Binding-site contacts:
Ligand atom O5 contacts residue TRP155 of chain 1.B at 4.2 Å.
Ligand atom C8 contacts residue VAL247 of chain 1.B at 4.4 Å (hydrophobic).
Ligand atom C6 contacts residue TRP155 of chain 1.B at 4.1 Å (hydrophobic).
Ligand atom O7 contacts residue ASN249 of chain 1.B at 3.5 Å (h-bond).
Ligand atom C5 contacts residue TRP155 of chain 1.B at 3.8 Å (hydrophobic).
Ligand atom N2 contacts residue ASN249 of chain 1.B at 3.3 Å (h-bond).
Ligand atom C8 contacts residue ASN249 of chain 1.B at 4.3 Å.
Ligand atom C1 contacts residue TRP155 of chain 1.B at 3.9 Å (hydrophobic).
Ligand atom O4 contacts residue TRP155 of chain 1.B at 4.2 Å.
Ligand atom C3 contacts residue TRP155 of chain 1.B at 4.3 Å (hydrophobic).
Ligand atom C7 contacts residue ASN249 of chain 1.B at 3.6 Å.
Ligand atom C4 contacts residue TRP155 of chain 1.B at 4.5 Å (hydrophobic).
Ligand atom C1 contacts residue ASN249 of chain 1.B at 1.5 Å.
Ligand atom O5 contacts residue ASN249 of chain 1.B at 2.4 Å (h-bond).
Ligand atom C2 contacts residue ASN249 of chain 1.B at 2.7 Å.
Ligand atom C4 contacts residue ASN249 of chain 1.B at 4.4 Å.
Ligand atom C3 contacts residue ASN249 of chain 1.B at 4.0 Å.
Ligand atom C5 contacts residue ASN249 of chain 1.B at 3.7 Å.

Sequence of chain 1.B:
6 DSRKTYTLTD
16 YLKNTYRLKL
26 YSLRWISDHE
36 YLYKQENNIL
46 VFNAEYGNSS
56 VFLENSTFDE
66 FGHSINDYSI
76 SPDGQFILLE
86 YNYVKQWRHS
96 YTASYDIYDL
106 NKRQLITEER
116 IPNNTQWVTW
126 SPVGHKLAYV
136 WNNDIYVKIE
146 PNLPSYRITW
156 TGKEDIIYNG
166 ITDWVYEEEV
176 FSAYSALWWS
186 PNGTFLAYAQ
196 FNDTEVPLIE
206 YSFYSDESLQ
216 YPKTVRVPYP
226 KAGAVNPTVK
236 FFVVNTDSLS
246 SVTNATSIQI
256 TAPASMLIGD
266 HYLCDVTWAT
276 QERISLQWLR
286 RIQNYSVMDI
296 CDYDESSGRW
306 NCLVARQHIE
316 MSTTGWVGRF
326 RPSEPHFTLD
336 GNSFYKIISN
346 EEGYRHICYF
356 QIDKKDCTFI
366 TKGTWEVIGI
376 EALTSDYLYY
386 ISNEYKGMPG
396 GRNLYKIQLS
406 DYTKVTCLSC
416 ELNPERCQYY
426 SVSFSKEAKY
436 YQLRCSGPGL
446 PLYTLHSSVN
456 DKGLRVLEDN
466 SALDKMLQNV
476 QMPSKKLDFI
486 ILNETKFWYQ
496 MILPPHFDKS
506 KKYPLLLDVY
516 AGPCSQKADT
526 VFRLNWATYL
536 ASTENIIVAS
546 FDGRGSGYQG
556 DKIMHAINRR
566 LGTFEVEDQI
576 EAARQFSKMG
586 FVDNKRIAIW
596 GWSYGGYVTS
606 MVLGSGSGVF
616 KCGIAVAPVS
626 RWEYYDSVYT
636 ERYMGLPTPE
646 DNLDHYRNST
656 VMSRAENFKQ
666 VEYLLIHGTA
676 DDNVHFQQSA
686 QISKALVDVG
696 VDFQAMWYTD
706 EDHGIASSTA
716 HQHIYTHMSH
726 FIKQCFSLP

The small molecule below binds the protein below.
Small molecule (SMILES): CC(=O)N[C@@H]1[C@@H](O)[C@H](O)[C@@H](CO)O[C@H]1O